Sequence of chain 1.D:
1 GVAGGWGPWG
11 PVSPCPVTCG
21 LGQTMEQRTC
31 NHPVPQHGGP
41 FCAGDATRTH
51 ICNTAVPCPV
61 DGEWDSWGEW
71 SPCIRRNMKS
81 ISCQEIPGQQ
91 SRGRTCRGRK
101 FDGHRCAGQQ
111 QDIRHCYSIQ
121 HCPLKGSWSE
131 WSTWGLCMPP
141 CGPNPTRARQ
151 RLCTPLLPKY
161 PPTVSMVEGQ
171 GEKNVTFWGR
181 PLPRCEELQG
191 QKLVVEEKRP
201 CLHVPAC

The protein below binds the small molecule below.
Small molecule (SMILES): OC[C@H]1O[C@H](O)[C@@H](O)[C@@H](O)[C@@H]1O

Binding-site contacts:
Ligand atom C5 contacts residue TRP70 of chain 1.D at 3.8 Å (hydrophobic).
Ligand atom C1 contacts residue TRP178 of chain 1.D at 4.4 Å (hydrophobic).
Ligand atom O6 contacts residue ARG114 of chain 1.D at 4.1 Å.
Ligand atom C2 contacts residue TRP70 of chain 1.D at 2.5 Å (hydrophobic).
Ligand atom C3 contacts residue TRP70 of chain 1.D at 3.8 Å (hydrophobic).
Ligand atom O5 contacts residue TRP178 of chain 1.D at 4.3 Å.
Ligand atom O5 contacts residue ARG114 of chain 1.D at 3.5 Å (salt-bridge).
Ligand atom C4 contacts residue TRP70 of chain 1.D at 4.3 Å (hydrophobic).
Ligand atom C1 contacts residue TRP70 of chain 1.D at 1.5 Å (hydrophobic).
Ligand atom O6 contacts residue PHE177 of chain 1.D at 4.3 Å.
Ligand atom O2 contacts residue GLU69 of chain 1.D at 3.4 Å.
Ligand atom C1 contacts residue ARG114 of chain 1.D at 4.3 Å.
Ligand atom C6 contacts residue TRP70 of chain 1.D at 4.5 Å (hydrophobic).
Ligand atom O5 contacts residue TRP70 of chain 1.D at 2.4 Å.
Ligand atom O6 contacts residue TRP178 of chain 1.D at 3.2 Å.
Ligand atom C6 contacts residue TRP178 of chain 1.D at 3.5 Å (hydrophobic).
Ligand atom O2 contacts residue GLY68 of chain 1.D at 3.6 Å (h-bond).
Ligand atom C5 contacts residue ARG114 of chain 1.D at 4.4 Å.
Ligand atom O2 contacts residue TRP70 of chain 1.D at 3.0 Å.